Binding-site contacts:
Ligand atom O3 contacts residue ILE91 of chain 1.D at 3.8 Å.
Ligand atom O1 contacts residue ILE91 of chain 1.D at 3.7 Å.
Ligand atom C1 contacts residue ASP92 of chain 1.D at 4.1 Å.
Ligand atom C1 contacts residue ASP95 of chain 1.D at 3.2 Å.
Ligand atom C2 contacts residue ASP95 of chain 1.D at 3.2 Å.
Ligand atom C1 contacts residue SER101 of chain 1.D at 3.8 Å.
Ligand atom O1 contacts residue VAL96 of chain 1.D at 4.1 Å.
Ligand atom C3 contacts residue SER101 of chain 1.D at 2.9 Å.
Ligand atom O1 contacts residue VAL67 of chain 1.D at 3.8 Å.
Ligand atom C2 contacts residue SER101 of chain 1.D at 3.7 Å.
Ligand atom C1 contacts residue VAL100 of chain 1.D at 4.4 Å (hydrophobic).
Ligand atom C2 contacts residue GLY90 of chain 1.D at 4.2 Å.
Ligand atom O1 contacts residue ASP92 of chain 1.D at 4.3 Å.
Ligand atom C3 contacts residue ILE91 of chain 1.D at 4.2 Å (hydrophobic).
Ligand atom C2 contacts residue ILE91 of chain 1.D at 3.6 Å (hydrophobic).
Ligand atom O1 contacts residue SER101 of chain 1.D at 3.9 Å.
Ligand atom O3 contacts residue LYS102 of chain 1.D at 3.2 Å (salt-bridge).
Ligand atom O3 contacts residue ASP92 of chain 1.D at 3.3 Å (salt-bridge).
Ligand atom C1 contacts residue ALA99 of chain 1.D at 3.9 Å (hydrophobic).
Ligand atom O3 contacts residue ASP95 of chain 1.D at 4.2 Å.
Ligand atom O1 contacts residue ALA99 of chain 1.D at 3.9 Å.
Ligand atom C3 contacts residue VAL100 of chain 1.D at 3.8 Å (hydrophobic).
Ligand atom C1 contacts residue VAL96 of chain 1.D at 4.5 Å (hydrophobic).
Ligand atom O3 contacts residue SER101 of chain 1.D at 3.8 Å.
Ligand atom C3 contacts residue LYS102 of chain 1.D at 3.3 Å.
Ligand atom O3 contacts residue GLY90 of chain 1.D at 3.0 Å (h-bond).
Ligand atom C3 contacts residue ASP95 of chain 1.D at 3.5 Å.
Ligand atom O1 contacts residue ASP95 of chain 1.D at 3.9 Å.
Ligand atom C3 contacts residue ASP92 of chain 1.D at 3.7 Å.
Ligand atom C3 contacts residue GLY90 of chain 1.D at 3.7 Å.
Ligand atom C2 contacts residue ASP92 of chain 1.D at 2.8 Å.

A protein and the small-molecule ligand that binds it are described below.
Small molecule (SMILES): OCCCO

Sequence of chain 1.D:
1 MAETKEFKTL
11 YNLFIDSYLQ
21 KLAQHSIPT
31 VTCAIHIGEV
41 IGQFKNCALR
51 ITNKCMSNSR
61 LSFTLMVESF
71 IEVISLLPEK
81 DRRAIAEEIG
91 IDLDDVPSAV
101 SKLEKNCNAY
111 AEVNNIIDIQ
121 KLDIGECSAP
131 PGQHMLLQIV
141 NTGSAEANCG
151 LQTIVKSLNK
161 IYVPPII